Binding-site contacts:
Ligand atom CAG contacts residue VAL555 of chain 1.B at 3.6 Å (hydrophobic).
Ligand atom CAT contacts residue SER542 of chain 1.B at 3.1 Å.
Ligand atom CAM contacts residue THR441 of chain 1.B at 3.6 Å.
Ligand atom CAA contacts residue MSE335 of chain 1.B at 3.2 Å.
Ligand atom CAQ contacts residue THR441 of chain 1.B at 3.8 Å.
Ligand atom OAI contacts residue PHE566 of chain 1.B at 3.6 Å.
Ligand atom CAJ contacts residue VAL555 of chain 1.B at 3.8 Å (hydrophobic).
Ligand atom CAO contacts residue MPD1 of chain 1.H at 3.7 Å.
Ligand atom CAB contacts residue GLY553 of chain 1.B at 3.6 Å.
Ligand atom CAG contacts residue HIS327 of chain 1.B at 3.8 Å.
Ligand atom OAL contacts residue THR452 of chain 1.B at 2.8 Å (h-bond).
Ligand atom CAR contacts residue TYR439 of chain 1.B at 3.4 Å (hydrophobic).
Ligand atom NAN contacts residue SER542 of chain 1.B at 3.6 Å (h-bond).
Ligand atom CAM contacts residue TYR439 of chain 1.B at 3.8 Å (hydrophobic).
Ligand atom OAI contacts residue THR441 of chain 1.B at 3.4 Å (h-bond).
Ligand atom OAS contacts residue THR452 of chain 1.B at 3.5 Å (h-bond).
Ligand atom CAH contacts residue HIS327 of chain 1.B at 3.6 Å.
Ligand atom OAI contacts residue SER544 of chain 1.B at 3.2 Å.
Ligand atom CAQ contacts residue HIS327 of chain 1.B at 3.4 Å.
Ligand atom CAP contacts residue HIS327 of chain 1.B at 3.7 Å.
Ligand atom CAR contacts residue THR441 of chain 1.B at 3.6 Å.
Ligand atom CAE contacts residue PHE103 of chain 1.B at 3.5 Å (hydrophobic).
Ligand atom CAM contacts residue SER542 of chain 1.B at 3.5 Å.
Ligand atom CAD contacts residue ALA332 of chain 1.B at 3.2 Å (hydrophobic).
Ligand atom CAC contacts residue ALA332 of chain 1.B at 3.6 Å (hydrophobic).
Ligand atom CAP contacts residue THR441 of chain 1.B at 3.3 Å.
Ligand atom OAS contacts residue THR441 of chain 1.B at 2.7 Å (h-bond).
Ligand atom CAR contacts residue THR452 of chain 1.B at 3.5 Å.
Ligand atom CAA contacts residue GLY553 of chain 1.B at 3.8 Å.
Ligand atom CAB contacts residue VAL546 of chain 1.B at 3.5 Å (hydrophobic).
Ligand atom OAL contacts residue TRP85 of chain 1.B at 3.6 Å.
Ligand atom CAJ contacts residue SER542 of chain 1.B at 3.6 Å.
Ligand atom OAS contacts residue TYR439 of chain 1.B at 2.8 Å (h-bond).
Ligand atom CAT contacts residue MSE558 of chain 1.B at 3.3 Å.
Ligand atom CAC contacts residue PHE103 of chain 1.B at 3.6 Å (hydrophobic).
Ligand atom CAM contacts residue THR543 of chain 1.B at 3.6 Å.
Ligand atom CAC contacts residue GLY553 of chain 1.B at 3.6 Å.
Ligand atom OAL contacts residue TYR439 of chain 1.B at 3.5 Å (h-bond).
Ligand atom CAE contacts residue ALA332 of chain 1.B at 3.6 Å (hydrophobic).
Ligand atom OAK contacts residue HIS327 of chain 1.B at 2.9 Å (h-bond).

Sequence of chain 1.B:
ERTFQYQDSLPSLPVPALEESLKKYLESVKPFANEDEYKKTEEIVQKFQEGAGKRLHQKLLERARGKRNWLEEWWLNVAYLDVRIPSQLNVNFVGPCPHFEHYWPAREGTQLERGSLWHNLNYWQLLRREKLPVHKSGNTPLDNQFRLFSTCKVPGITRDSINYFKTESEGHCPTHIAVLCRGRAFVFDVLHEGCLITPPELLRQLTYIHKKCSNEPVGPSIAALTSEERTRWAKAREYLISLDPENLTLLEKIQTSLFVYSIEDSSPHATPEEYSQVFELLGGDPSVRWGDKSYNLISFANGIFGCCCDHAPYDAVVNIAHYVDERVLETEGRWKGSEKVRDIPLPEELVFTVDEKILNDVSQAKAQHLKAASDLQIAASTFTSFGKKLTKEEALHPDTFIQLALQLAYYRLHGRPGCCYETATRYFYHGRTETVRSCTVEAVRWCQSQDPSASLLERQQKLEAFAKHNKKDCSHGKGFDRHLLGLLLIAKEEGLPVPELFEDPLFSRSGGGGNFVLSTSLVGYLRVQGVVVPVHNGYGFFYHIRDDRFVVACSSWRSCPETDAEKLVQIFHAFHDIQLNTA

A small-molecule ligand and the protein it binds are described below.
Small molecule (SMILES): CCCCCCCC(=O)O[C@H](CC(=O)O)C[N+](C)(C)C